The protein below binds the small molecule below.
Small molecule (SMILES): CC(=O)N[C@H]1[C@H](O[C@H]2[C@H](O)[C@@H](NC(C)=O)CO[C@@H]2CO)O[C@H](CO)[C@@H](O)[C@@H]1O

Binding-site contacts:
Ligand atom C8 contacts residue SER1133 of chain 1.D at 4.5 Å.
Ligand atom C8 contacts residue HIS1132 of chain 1.D at 3.2 Å.
Ligand atom C7 contacts residue HIS1132 of chain 1.D at 4.1 Å.
Ligand atom C4 contacts residue ASN1134 of chain 1.D at 4.2 Å.
Ligand atom C7 contacts residue GLU941 of chain 1.D at 4.0 Å.
Ligand atom C8 contacts residue GLU941 of chain 1.D at 4.0 Å.
Ligand atom O7 contacts residue SER943 of chain 1.D at 3.8 Å.
Ligand atom N2 contacts residue HIS1132 of chain 1.D at 4.0 Å.
Ligand atom C3 contacts residue ASN1134 of chain 1.D at 3.8 Å.
Ligand atom C5 contacts residue SER943 of chain 1.D at 4.5 Å.
Ligand atom O3 contacts residue SER943 of chain 1.D at 4.0 Å.
Ligand atom N2 contacts residue ASN1134 of chain 1.D at 2.9 Å (h-bond).
Ligand atom C2 contacts residue SER943 of chain 1.D at 4.5 Å.
Ligand atom O5 contacts residue ASN1134 of chain 1.D at 2.4 Å (h-bond).
Ligand atom O6 contacts residue SER943 of chain 1.D at 4.1 Å.
Ligand atom C2 contacts residue ASN1134 of chain 1.D at 2.5 Å.
Ligand atom C4 contacts residue SER943 of chain 1.D at 4.1 Å.
Ligand atom C1 contacts residue ASN1134 of chain 1.D at 1.4 Å.
Ligand atom C5 contacts residue ASN1134 of chain 1.D at 3.7 Å.
Ligand atom N2 contacts residue GLU941 of chain 1.D at 3.8 Å.
Ligand atom C7 contacts residue ASN1134 of chain 1.D at 4.1 Å.

Sequence of chain 1.D:
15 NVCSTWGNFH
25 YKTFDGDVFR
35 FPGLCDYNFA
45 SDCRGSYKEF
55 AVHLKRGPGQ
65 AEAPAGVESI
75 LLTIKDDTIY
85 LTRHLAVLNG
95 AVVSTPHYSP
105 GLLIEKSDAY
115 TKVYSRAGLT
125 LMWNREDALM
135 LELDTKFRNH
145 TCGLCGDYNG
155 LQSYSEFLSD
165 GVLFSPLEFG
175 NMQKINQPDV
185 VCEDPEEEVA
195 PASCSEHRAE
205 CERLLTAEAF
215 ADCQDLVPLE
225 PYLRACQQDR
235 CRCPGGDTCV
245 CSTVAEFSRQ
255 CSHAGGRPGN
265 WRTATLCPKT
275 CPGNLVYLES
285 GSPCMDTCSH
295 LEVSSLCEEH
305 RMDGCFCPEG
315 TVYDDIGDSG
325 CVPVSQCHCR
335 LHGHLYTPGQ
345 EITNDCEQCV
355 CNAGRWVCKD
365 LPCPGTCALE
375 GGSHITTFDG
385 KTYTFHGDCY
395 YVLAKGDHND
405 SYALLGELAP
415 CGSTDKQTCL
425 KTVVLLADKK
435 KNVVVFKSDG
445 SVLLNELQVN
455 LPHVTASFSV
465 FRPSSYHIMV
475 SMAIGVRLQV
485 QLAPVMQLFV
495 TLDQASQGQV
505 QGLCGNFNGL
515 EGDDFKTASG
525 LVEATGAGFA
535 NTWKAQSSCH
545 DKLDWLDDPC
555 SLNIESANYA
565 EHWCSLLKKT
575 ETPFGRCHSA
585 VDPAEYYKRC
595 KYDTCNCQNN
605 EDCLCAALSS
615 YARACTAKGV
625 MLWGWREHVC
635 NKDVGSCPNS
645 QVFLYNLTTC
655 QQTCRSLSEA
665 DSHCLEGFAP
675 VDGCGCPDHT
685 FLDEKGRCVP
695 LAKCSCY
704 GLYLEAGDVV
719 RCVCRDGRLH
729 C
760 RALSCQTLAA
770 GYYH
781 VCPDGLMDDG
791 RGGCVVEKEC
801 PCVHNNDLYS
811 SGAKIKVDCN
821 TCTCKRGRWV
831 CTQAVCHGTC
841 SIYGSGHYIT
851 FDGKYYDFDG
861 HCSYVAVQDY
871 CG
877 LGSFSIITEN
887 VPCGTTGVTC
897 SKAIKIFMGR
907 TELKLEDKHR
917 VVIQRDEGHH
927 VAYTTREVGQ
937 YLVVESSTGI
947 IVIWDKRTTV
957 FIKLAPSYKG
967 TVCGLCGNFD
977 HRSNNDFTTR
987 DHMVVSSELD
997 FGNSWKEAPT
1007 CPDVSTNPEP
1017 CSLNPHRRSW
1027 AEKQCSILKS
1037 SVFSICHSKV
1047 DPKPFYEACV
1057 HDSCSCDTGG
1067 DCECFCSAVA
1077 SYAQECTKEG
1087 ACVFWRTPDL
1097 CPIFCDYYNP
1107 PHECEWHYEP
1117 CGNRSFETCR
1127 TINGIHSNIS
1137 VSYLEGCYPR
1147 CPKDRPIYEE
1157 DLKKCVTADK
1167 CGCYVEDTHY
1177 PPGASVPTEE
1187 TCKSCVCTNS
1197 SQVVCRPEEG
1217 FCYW